A small-molecule ligand and the protein it binds are described below.
Small molecule (SMILES): Nc1nc2c(ncn2[C@@H]2O[C@H](CO[P](=O)(O)C[P](=O)(O)OP(=O)(O)O)[C@@H](O)[C@H]2O)c(=O)[nH]1

Sequence of chain 18.B:
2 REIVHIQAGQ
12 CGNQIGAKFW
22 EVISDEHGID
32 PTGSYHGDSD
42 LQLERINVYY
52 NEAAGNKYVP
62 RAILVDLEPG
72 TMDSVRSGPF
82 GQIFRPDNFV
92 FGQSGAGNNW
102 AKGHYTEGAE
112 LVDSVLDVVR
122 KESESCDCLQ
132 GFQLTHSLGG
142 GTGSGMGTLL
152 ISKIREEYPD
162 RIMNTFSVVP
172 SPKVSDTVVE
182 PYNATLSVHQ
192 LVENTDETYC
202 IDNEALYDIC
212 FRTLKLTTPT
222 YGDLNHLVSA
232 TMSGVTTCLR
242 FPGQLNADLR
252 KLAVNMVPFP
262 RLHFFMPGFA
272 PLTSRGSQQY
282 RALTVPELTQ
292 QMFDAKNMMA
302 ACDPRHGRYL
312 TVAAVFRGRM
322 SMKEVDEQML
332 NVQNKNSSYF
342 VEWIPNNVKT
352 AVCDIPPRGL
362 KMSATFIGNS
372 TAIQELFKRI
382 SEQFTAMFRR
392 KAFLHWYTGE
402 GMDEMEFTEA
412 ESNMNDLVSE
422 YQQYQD

Binding-site contacts:
Ligand atom O2A contacts residue CYS12 of chain 18.B at 3.3 Å (h-bond).
Ligand atom O2B contacts residue GLY144 of chain 18.B at 2.7 Å (h-bond).
Ligand atom C2 contacts residue ASN204 of chain 18.B at 3.4 Å.
Ligand atom C6 contacts residue ASN226 of chain 18.B at 3.3 Å.
Ligand atom O1B contacts residue MG1 of chain 18.F at 2.4 Å.
Ligand atom N1 contacts residue TYR222 of chain 18.B at 3.2 Å.
Ligand atom O3B contacts residue MG1 of chain 18.F at 3.8 Å.
Ligand atom PG contacts residue MG1 of chain 18.F at 3.5 Å.
Ligand atom C2 contacts residue TYR222 of chain 18.B at 3.5 Å (hydrophobic).
Ligand atom PB contacts residue MG1 of chain 18.F at 3.7 Å.
Ligand atom O6 contacts residue TYR222 of chain 18.B at 3.8 Å.
Ligand atom O2B contacts residue GLY10 of chain 18.B at 3.2 Å.
Ligand atom PB contacts residue GLY10 of chain 18.B at 3.9 Å.
Ligand atom O2G contacts residue GLY142 of chain 18.B at 3.0 Å (h-bond).
Ligand atom C2 contacts residue ASN226 of chain 18.B at 3.6 Å.
Ligand atom O6 contacts residue ASN226 of chain 18.B at 3.1 Å (h-bond).
Ligand atom O1B contacts residue GLN11 of chain 18.B at 3.2 Å (h-bond).
Ligand atom O3' contacts residue GLU181 of chain 18.B at 3.3 Å (salt-bridge).
Ligand atom N3 contacts residue ASN204 of chain 18.B at 3.0 Å (h-bond).
Ligand atom N2 contacts residue ASN226 of chain 18.B at 2.9 Å (h-bond).
Ligand atom N3 contacts residue VAL169 of chain 18.B at 3.8 Å.
Ligand atom O1G contacts residue THR143 of chain 18.B at 3.4 Å.
Ligand atom N2 contacts residue ASN204 of chain 18.B at 2.6 Å (h-bond).
Ligand atom O2G contacts residue ASN99 of chain 18.B at 2.9 Å (h-bond).
Ligand atom PG contacts residue GLY142 of chain 18.B at 3.9 Å.
Ligand atom O3G contacts residue MG1 of chain 18.F at 2.5 Å.
Ligand atom O1B contacts residue GLY10 of chain 18.B at 3.7 Å.
Ligand atom C6 contacts residue GLN15 of chain 18.B at 3.6 Å.
Ligand atom PB contacts residue THR143 of chain 18.B at 3.3 Å.
Ligand atom C4' contacts residue SER138 of chain 18.B at 3.2 Å.
Ligand atom O6 contacts residue GLN15 of chain 18.B at 2.5 Å (h-bond).
Ligand atom O3B contacts residue GLY142 of chain 18.B at 3.5 Å (h-bond).
Ligand atom O2A contacts residue GLN11 of chain 18.B at 3.5 Å (h-bond).
Ligand atom O4' contacts residue SER138 of chain 18.B at 3.3 Å (h-bond).
Ligand atom O1A contacts residue GLN11 of chain 18.B at 3.1 Å.
Ligand atom O3B contacts residue THR143 of chain 18.B at 3.1 Å (h-bond).
Ligand atom O1G contacts residue ALA97 of chain 18.B at 3.0 Å (h-bond).
Ligand atom O2B contacts residue THR143 of chain 18.B at 2.7 Å (h-bond).
Ligand atom C6 contacts residue TYR222 of chain 18.B at 3.7 Å (hydrophobic).
Ligand atom N1 contacts residue ASN226 of chain 18.B at 2.7 Å (h-bond).